Sequence of chain 1.B:
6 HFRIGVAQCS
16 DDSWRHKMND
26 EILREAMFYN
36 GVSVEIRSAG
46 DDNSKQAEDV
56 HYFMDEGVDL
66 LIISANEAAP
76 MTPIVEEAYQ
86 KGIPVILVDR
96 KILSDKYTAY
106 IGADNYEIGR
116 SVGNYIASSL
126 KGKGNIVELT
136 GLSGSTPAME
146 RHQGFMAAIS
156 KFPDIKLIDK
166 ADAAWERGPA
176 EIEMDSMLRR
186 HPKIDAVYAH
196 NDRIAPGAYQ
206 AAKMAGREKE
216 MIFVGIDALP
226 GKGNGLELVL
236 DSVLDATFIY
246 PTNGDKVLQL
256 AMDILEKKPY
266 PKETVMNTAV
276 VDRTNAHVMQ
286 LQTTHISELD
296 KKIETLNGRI

This protein binds this small molecule.
Small molecule (SMILES): OC[C@H]1O[C@](O)(CO)[C@@H](O)[C@@H]1O

Binding-site contacts:
Ligand atom C2 contacts residue ARG198 of chain 1.B at 4.1 Å.
Ligand atom C5 contacts residue ASP94 of chain 1.B at 4.1 Å.
Ligand atom O2 contacts residue ASN196 of chain 1.B at 3.6 Å.
Ligand atom O6 contacts residue ARG20 of chain 1.B at 3.4 Å (salt-bridge).
Ligand atom O5 contacts residue ARG20 of chain 1.B at 3.1 Å (salt-bridge).
Ligand atom O1 contacts residue ARG20 of chain 1.B at 2.7 Å (salt-bridge).
Ligand atom C1 contacts residue ARG198 of chain 1.B at 4.0 Å.
Ligand atom O1 contacts residue SER15 of chain 1.B at 3.7 Å.
Ligand atom C3 contacts residue ASP222 of chain 1.B at 3.2 Å.
Ligand atom O3 contacts residue ASP222 of chain 1.B at 2.5 Å (salt-bridge).
Ligand atom O5 contacts residue ARG95 of chain 1.B at 3.7 Å.
Ligand atom C1 contacts residue TRP19 of chain 1.B at 3.8 Å (hydrophobic).
Ligand atom C6 contacts residue ASP94 of chain 1.B at 3.6 Å.
Ligand atom O4 contacts residue ARG146 of chain 1.B at 3.1 Å (salt-bridge).
Ligand atom O4 contacts residue TYR245 of chain 1.B at 3.4 Å.
Ligand atom O2 contacts residue ARG198 of chain 1.B at 3.1 Å (salt-bridge).
Ligand atom O4 contacts residue ASP222 of chain 1.B at 2.4 Å (salt-bridge).
Ligand atom O3 contacts residue ASN196 of chain 1.B at 3.0 Å (h-bond).
Ligand atom C6 contacts residue TRP170 of chain 1.B at 3.7 Å (hydrophobic).
Ligand atom C4 contacts residue ARG146 of chain 1.B at 3.8 Å.
Ligand atom C5 contacts residue TYR245 of chain 1.B at 4.0 Å (hydrophobic).
Ligand atom O6 contacts residue TYR245 of chain 1.B at 4.2 Å.
Ligand atom C2 contacts residue ARG20 of chain 1.B at 4.1 Å.
Ligand atom C6 contacts residue PRO142 of chain 1.B at 4.0 Å (hydrophobic).
Ligand atom O2 contacts residue ARG95 of chain 1.B at 4.0 Å.
Ligand atom C6 contacts residue ARG146 of chain 1.B at 3.8 Å.
Ligand atom C3 contacts residue ASN196 of chain 1.B at 4.1 Å.
Ligand atom C1 contacts residue ARG20 of chain 1.B at 3.6 Å.
Ligand atom O2 contacts residue TRP170 of chain 1.B at 4.0 Å.
Ligand atom C4 contacts residue TRP170 of chain 1.B at 4.1 Å (hydrophobic).
Ligand atom C4 contacts residue ASP222 of chain 1.B at 3.5 Å.
Ligand atom O6 contacts residue ASP94 of chain 1.B at 2.5 Å (salt-bridge).
Ligand atom C6 contacts residue ARG95 of chain 1.B at 4.0 Å.
Ligand atom O6 contacts residue ARG95 of chain 1.B at 3.2 Å (salt-bridge).
Ligand atom C3 contacts residue ARG198 of chain 1.B at 4.1 Å.
Ligand atom O6 contacts residue PRO142 of chain 1.B at 3.5 Å.
Ligand atom C1 contacts residue ASP17 of chain 1.B at 3.2 Å.
Ligand atom O1 contacts residue ASP17 of chain 1.B at 2.8 Å (salt-bridge).
Ligand atom O3 contacts residue ARG198 of chain 1.B at 3.0 Å (salt-bridge).
Ligand atom C5 contacts residue ARG20 of chain 1.B at 3.9 Å.